Sequence of chain 1.C:
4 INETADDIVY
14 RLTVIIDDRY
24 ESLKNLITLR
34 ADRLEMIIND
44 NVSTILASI

Sequence of chain 1.D:
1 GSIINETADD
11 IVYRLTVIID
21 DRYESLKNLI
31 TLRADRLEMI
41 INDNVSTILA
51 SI

A protein and the small-molecule ligand that binds it are described below.
Small molecule (SMILES): CCCCCCCCCCCC(=O)NCCC[N+](C)(C)CC(=O)[O-]

Binding-site contacts:
Ligand atom O contacts residue LEU29 of chain 1.C at 4.0 Å.
Ligand atom N1 contacts residue LEU32 of chain 1.C at 4.4 Å.
Ligand atom C4 contacts residue SER25 of chain 1.C at 2.8 Å.
Ligand atom OE2 contacts residue ARG33 of chain 1.C at 2.9 Å (salt-bridge).
Ligand atom CB contacts residue LEU32 of chain 1.C at 3.8 Å (hydrophobic).
Ligand atom C4 contacts residue LEU29 of chain 1.C at 3.5 Å (hydrophobic).
Ligand atom CE contacts residue ARG33 of chain 1.C at 3.2 Å.
Ligand atom N1 contacts residue LEU29 of chain 1.C at 4.4 Å.
Ligand atom C2 contacts residue LEU29 of chain 1.C at 3.4 Å (hydrophobic).
Ligand atom CE contacts residue LEU29 of chain 1.C at 4.4 Å (hydrophobic).
Ligand atom CG contacts residue LEU32 of chain 1.C at 4.0 Å (hydrophobic).
Ligand atom C4 contacts residue ASN28 of chain 1.C at 3.3 Å.
Ligand atom C1 contacts residue LEU29 of chain 1.C at 4.2 Å (hydrophobic).
Ligand atom N2 contacts residue ASN28 of chain 1.C at 3.1 Å (h-bond).
Ligand atom OE2 contacts residue THR31 of chain 1.D at 3.8 Å.
Ligand atom O contacts residue ASN28 of chain 1.C at 4.5 Å.
Ligand atom N2 contacts residue LEU29 of chain 1.C at 2.9 Å (h-bond).
Ligand atom C3 contacts residue ASN28 of chain 1.C at 3.4 Å.
Ligand atom N2 contacts residue LEU32 of chain 1.C at 4.3 Å.
Ligand atom N2 contacts residue SER25 of chain 1.C at 3.4 Å (h-bond).
Ligand atom O contacts residue SER25 of chain 1.C at 2.7 Å (h-bond).
Ligand atom CB contacts residue LEU29 of chain 1.C at 3.6 Å (hydrophobic).
Ligand atom OE2 contacts residue LEU29 of chain 1.C at 3.5 Å.
Ligand atom O contacts residue TYR23 of chain 1.D at 4.2 Å.
Ligand atom CB contacts residue ARG33 of chain 1.C at 4.1 Å.
Ligand atom C3 contacts residue LEU29 of chain 1.C at 3.8 Å (hydrophobic).
Ligand atom OE1 contacts residue ARG33 of chain 1.C at 2.6 Å (salt-bridge).
Ligand atom C3 contacts residue LEU32 of chain 1.C at 3.6 Å (hydrophobic).